Sequence of chain 3.A:
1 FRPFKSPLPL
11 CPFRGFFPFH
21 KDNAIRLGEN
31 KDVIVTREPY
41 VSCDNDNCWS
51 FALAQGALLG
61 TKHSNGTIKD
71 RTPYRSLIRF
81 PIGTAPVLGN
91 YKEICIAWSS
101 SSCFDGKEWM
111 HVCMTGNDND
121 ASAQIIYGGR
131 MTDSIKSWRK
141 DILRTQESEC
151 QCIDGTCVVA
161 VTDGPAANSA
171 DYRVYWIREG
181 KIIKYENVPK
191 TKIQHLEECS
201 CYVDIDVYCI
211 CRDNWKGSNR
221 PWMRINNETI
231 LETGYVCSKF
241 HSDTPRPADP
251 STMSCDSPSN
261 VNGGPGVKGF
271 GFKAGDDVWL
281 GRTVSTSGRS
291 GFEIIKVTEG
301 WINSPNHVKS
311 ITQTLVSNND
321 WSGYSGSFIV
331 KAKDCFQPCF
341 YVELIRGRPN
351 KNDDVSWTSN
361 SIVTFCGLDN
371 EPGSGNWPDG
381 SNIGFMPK

Binding-site contacts:
Ligand atom C4 contacts residue ASN227 of chain 3.A at 4.3 Å.
Ligand atom C6 contacts residue ASN226 of chain 3.A at 3.8 Å.
Ligand atom C7 contacts residue GLU228 of chain 3.A at 3.8 Å.
Ligand atom O3 contacts residue GLU228 of chain 3.A at 4.5 Å.
Ligand atom C5 contacts residue ASN227 of chain 3.A at 3.6 Å.
Ligand atom O6 contacts residue ASP154 of chain 3.A at 3.6 Å.
Ligand atom O3 contacts residue PRO7 of chain 3.A at 4.1 Å.
Ligand atom C4 contacts residue ASN227 of chain 3.A at 4.2 Å.
Ligand atom C3 contacts residue ASN227 of chain 3.A at 3.8 Å.
Ligand atom C5 contacts residue ASN227 of chain 3.A at 3.4 Å.
Ligand atom O3 contacts residue ILE205 of chain 3.A at 4.1 Å.
Ligand atom C1 contacts residue ASN227 of chain 3.A at 1.4 Å.
Ligand atom C1 contacts residue GLU228 of chain 3.A at 3.8 Å.
Ligand atom O7 contacts residue THR156 of chain 3.A at 4.1 Å.
Ligand atom C2 contacts residue ASN227 of chain 3.A at 2.4 Å.
Ligand atom C3 contacts residue PRO7 of chain 3.A at 4.4 Å (hydrophobic).
Ligand atom N2 contacts residue ASN227 of chain 3.A at 2.9 Å (h-bond).
Ligand atom C7 contacts residue ASN227 of chain 3.A at 3.3 Å.
Ligand atom C8 contacts residue ASN227 of chain 3.A at 4.3 Å.
Ligand atom N2 contacts residue GLU228 of chain 3.A at 2.8 Å (salt-bridge).
Ligand atom C2 contacts residue GLU228 of chain 3.A at 3.6 Å.
Ligand atom C8 contacts residue GLU228 of chain 3.A at 3.8 Å.
Ligand atom O2 contacts residue PRO7 of chain 3.A at 4.2 Å.
Ligand atom C6 contacts residue ASP154 of chain 3.A at 4.0 Å.
Ligand atom C3 contacts residue GLU228 of chain 3.A at 3.7 Å.
Ligand atom O7 contacts residue ASN227 of chain 3.A at 3.5 Å (h-bond).
Ligand atom C6 contacts residue ASN227 of chain 3.A at 3.0 Å.
Ligand atom O5 contacts residue ASN227 of chain 3.A at 2.4 Å (h-bond).
Ligand atom C6 contacts residue GLU228 of chain 3.A at 4.1 Å.
Ligand atom O5 contacts residue ASP154 of chain 3.A at 4.2 Å.
Ligand atom O3 contacts residue ASP206 of chain 3.A at 4.5 Å.

The protein below binds the small molecule below.
Small molecule (SMILES): CC(=O)N[C@H]1[C@H](O[C@H]2[C@H](O)[C@@H](NC(C)=O)CO[C@@H]2CO[C@@H]2O[C@@H](C)[C@@H](O)[C@@H](O)[C@@H]2O)O[C@H](CO)[C@@H](O)[C@@H]1O